This small molecule binds to this protein.
Small molecule (SMILES): Nc1ncnc2c1ncn2[C@@H]1O[C@H](CCl)[C@@H](O)[C@H]1O

Sequence of chain 3.A:
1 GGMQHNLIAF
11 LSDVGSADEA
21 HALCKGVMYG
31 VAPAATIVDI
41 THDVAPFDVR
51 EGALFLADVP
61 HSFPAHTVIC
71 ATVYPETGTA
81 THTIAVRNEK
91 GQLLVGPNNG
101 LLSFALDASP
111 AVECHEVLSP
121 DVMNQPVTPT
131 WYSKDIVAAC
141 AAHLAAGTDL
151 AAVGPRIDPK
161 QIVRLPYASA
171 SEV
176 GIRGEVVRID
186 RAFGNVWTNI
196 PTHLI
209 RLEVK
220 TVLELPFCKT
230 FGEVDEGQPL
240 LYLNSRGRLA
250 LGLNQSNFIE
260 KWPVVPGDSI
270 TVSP

Binding-site contacts:
Ligand atom C6 contacts residue PHE47 of chain 3.A at 3.5 Å (hydrophobic).
Ligand atom N9 contacts residue PHE230 of chain 2.A at 3.6 Å.
Ligand atom C2 contacts residue PRO75 of chain 3.A at 3.7 Å (hydrophobic).
Ligand atom C2' contacts residue PHE188 of chain 2.A at 3.6 Å (hydrophobic).
Ligand atom CL contacts residue TRP131 of chain 3.A at 3.5 Å.
Ligand atom N1 contacts residue PHE230 of chain 2.A at 3.4 Å.
Ligand atom C8 contacts residue MET1 of chain 3.C at 3.6 Å (hydrophobic).
Ligand atom CL contacts residue THR130 of chain 3.A at 3.5 Å.
Ligand atom N3 contacts residue PHE47 of chain 3.A at 3.6 Å.
Ligand atom C3' contacts residue ASP13 of chain 3.A at 3.8 Å.
Ligand atom C4' contacts residue TYR74 of chain 3.A at 3.4 Å (hydrophobic).
Ligand atom N3 contacts residue PRO75 of chain 3.A at 3.4 Å.
Ligand atom N7 contacts residue ASN190 of chain 2.A at 3.4 Å (h-bond).
Ligand atom C4 contacts residue PHE230 of chain 2.A at 3.5 Å (hydrophobic).
Ligand atom C5 contacts residue PHE230 of chain 2.A at 3.6 Å (hydrophobic).
Ligand atom N1 contacts residue GLN254 of chain 2.A at 3.0 Å (h-bond).
Ligand atom N3 contacts residue PHE230 of chain 2.A at 3.5 Å.
Ligand atom CL contacts residue SER133 of chain 3.A at 3.2 Å.
Ligand atom C8 contacts residue PHE230 of chain 2.A at 3.8 Å (hydrophobic).
Ligand atom O2' contacts residue ASP13 of chain 3.A at 2.8 Å (salt-bridge).
Ligand atom O3' contacts residue ASP13 of chain 3.A at 3.0 Å (salt-bridge).
Ligand atom O3' contacts residue THR72 of chain 3.A at 3.2 Å (h-bond).
Ligand atom N6 contacts residue PHE230 of chain 2.A at 3.4 Å.
Ligand atom C2 contacts residue PHE230 of chain 2.A at 3.5 Å (hydrophobic).
Ligand atom N7 contacts residue PHE230 of chain 2.A at 3.4 Å.
Ligand atom C1' contacts residue TYR74 of chain 3.A at 3.7 Å (hydrophobic).
Ligand atom O2' contacts residue TYR74 of chain 3.A at 3.7 Å.
Ligand atom C4 contacts residue PHE47 of chain 3.A at 3.4 Å (hydrophobic).
Ligand atom C2 contacts residue GLN254 of chain 2.A at 3.6 Å.
Ligand atom C5' contacts residue THR130 of chain 3.A at 3.4 Å.
Ligand atom N6 contacts residue ASN190 of chain 2.A at 3.3 Å (h-bond).
Ligand atom O4' contacts residue TYR74 of chain 3.A at 3.6 Å.
Ligand atom N1 contacts residue PHE47 of chain 3.A at 3.7 Å.
Ligand atom O4' contacts residue THR77 of chain 3.A at 3.6 Å.
Ligand atom O3' contacts residue TYR74 of chain 3.A at 3.1 Å (h-bond).
Ligand atom C5 contacts residue PHE47 of chain 3.A at 3.3 Å (hydrophobic).
Ligand atom N6 contacts residue LEU252 of chain 2.A at 2.9 Å (h-bond).
Ligand atom CL contacts residue TYR132 of chain 3.A at 3.1 Å.
Ligand atom CL contacts residue THR77 of chain 3.A at 3.3 Å.
Ligand atom C6 contacts residue PHE230 of chain 2.A at 3.4 Å (hydrophobic).

Sequence of chain 2.A:
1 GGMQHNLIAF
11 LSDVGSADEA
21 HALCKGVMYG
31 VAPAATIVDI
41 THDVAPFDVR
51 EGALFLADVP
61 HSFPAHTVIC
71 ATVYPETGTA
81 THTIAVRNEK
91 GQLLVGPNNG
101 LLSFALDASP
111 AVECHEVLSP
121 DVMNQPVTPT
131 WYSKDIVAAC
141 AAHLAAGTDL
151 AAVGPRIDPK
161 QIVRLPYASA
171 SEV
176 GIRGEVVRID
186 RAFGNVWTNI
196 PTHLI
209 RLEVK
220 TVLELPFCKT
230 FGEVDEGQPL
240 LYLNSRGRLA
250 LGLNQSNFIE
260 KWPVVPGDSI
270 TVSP